Sequence of chain 1.A:
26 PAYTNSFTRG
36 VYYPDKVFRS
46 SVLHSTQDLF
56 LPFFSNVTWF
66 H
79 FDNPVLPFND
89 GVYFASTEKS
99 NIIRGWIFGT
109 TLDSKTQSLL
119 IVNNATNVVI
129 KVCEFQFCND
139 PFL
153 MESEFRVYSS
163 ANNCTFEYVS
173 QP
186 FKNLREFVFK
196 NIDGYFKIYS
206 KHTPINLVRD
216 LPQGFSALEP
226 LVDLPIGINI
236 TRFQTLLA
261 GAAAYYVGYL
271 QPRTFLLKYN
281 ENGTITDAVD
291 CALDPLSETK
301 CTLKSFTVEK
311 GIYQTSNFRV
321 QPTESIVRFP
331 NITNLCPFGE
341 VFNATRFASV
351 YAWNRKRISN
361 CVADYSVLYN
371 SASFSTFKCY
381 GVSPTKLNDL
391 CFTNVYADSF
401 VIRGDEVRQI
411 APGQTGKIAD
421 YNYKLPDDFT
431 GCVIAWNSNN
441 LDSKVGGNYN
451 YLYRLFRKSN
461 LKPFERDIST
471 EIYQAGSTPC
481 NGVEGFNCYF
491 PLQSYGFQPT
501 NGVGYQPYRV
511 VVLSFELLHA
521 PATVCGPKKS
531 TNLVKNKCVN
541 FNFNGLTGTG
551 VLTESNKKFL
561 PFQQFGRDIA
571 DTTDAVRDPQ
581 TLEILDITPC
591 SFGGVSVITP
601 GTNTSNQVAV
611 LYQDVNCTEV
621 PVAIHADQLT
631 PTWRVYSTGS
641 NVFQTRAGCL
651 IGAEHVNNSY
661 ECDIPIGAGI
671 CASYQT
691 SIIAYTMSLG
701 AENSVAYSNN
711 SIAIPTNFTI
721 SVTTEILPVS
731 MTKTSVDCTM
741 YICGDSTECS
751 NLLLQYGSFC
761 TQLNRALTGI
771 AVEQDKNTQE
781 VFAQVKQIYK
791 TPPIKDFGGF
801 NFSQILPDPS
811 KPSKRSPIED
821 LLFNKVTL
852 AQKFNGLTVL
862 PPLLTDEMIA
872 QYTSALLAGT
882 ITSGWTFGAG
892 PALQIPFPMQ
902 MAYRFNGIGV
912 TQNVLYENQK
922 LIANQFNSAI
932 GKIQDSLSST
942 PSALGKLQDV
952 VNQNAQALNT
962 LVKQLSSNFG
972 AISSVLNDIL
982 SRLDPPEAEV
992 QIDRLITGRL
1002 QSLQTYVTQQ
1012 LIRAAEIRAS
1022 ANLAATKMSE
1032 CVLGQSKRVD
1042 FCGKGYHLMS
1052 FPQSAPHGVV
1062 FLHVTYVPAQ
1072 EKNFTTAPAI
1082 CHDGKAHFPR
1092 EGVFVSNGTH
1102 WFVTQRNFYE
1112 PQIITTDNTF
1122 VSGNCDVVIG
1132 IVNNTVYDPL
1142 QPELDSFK

Binding-site contacts:
Ligand atom C2 contacts residue ASN616 of chain 1.A at 2.5 Å.
Ligand atom N2 contacts residue ASN616 of chain 1.A at 2.9 Å (h-bond).
Ligand atom C4 contacts residue ASN616 of chain 1.A at 4.2 Å.
Ligand atom C8 contacts residue ASN616 of chain 1.A at 4.4 Å.
Ligand atom O7 contacts residue ASN616 of chain 1.A at 3.2 Å (h-bond).
Ligand atom O5 contacts residue ASN616 of chain 1.A at 2.4 Å (h-bond).
Ligand atom C3 contacts residue ASN616 of chain 1.A at 3.8 Å.
Ligand atom C5 contacts residue ASN616 of chain 1.A at 3.7 Å.
Ligand atom C7 contacts residue ASN616 of chain 1.A at 3.2 Å.
Ligand atom C1 contacts residue ASN616 of chain 1.A at 1.4 Å.
Ligand atom O5 contacts residue THR618 of chain 1.A at 4.3 Å.

A small-molecule ligand and the protein it binds are described below.
Small molecule (SMILES): CC(=O)N[C@@H]1[C@@H](O)[C@H](O)[C@@H](CO)O[C@H]1O